Sequence of chain 1.A:
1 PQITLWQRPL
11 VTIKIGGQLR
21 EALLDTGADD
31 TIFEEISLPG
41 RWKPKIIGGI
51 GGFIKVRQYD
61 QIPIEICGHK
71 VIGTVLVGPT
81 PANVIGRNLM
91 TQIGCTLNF

This small molecule binds to this protein.
Small molecule (SMILES): CC(C)(C)NC(=O)[C@@H]1CN(Cc2cccnc2)CCN1C[C@@H](O)C[C@@H](Cc1ccccc1)C(=O)N[C@H]1c2ccccc2C[C@H]1O

Binding-site contacts:
Ligand atom C11 contacts residue ASP25 of chain 1.B at 3.3 Å.
Ligand atom C2 contacts residue GLY27 of chain 1.B at 3.7 Å.
Ligand atom C11 contacts residue ASP25 of chain 1.A at 3.3 Å.
Ligand atom C23 contacts residue GLY48 of chain 1.A at 3.8 Å.
Ligand atom C6 contacts residue ALA28 of chain 1.B at 3.8 Å (hydrophobic).
Ligand atom C26 contacts residue ASP30 of chain 1.A at 3.5 Å.
Ligand atom O4 contacts residue ASP29 of chain 1.A at 3.0 Å (salt-bridge).
Ligand atom C29 contacts residue ILE50 of chain 1.B at 3.6 Å (hydrophobic).
Ligand atom C32 contacts residue PRO81 of chain 1.A at 3.7 Å (hydrophobic).
Ligand atom N4 contacts residue GLY27 of chain 1.A at 3.5 Å (h-bond).
Ligand atom C28 contacts residue ILE50 of chain 1.B at 3.4 Å (hydrophobic).
Ligand atom C5 contacts residue ASP30 of chain 1.B at 3.8 Å.
Ligand atom C13 contacts residue GLY27 of chain 1.A at 3.5 Å.
Ligand atom C27 contacts residue ASP30 of chain 1.A at 3.5 Å.
Ligand atom O3 contacts residue GLY49 of chain 1.A at 3.7 Å.
Ligand atom C10 contacts residue ASP25 of chain 1.A at 3.5 Å.
Ligand atom C27 contacts residue ILE32 of chain 1.A at 3.7 Å (hydrophobic).
Ligand atom C7 contacts residue ILE47 of chain 1.B at 3.5 Å (hydrophobic).
Ligand atom O2 contacts residue ASP25 of chain 1.B at 2.7 Å (salt-bridge).
Ligand atom C12 contacts residue ASP25 of chain 1.B at 3.3 Å.
Ligand atom C10 contacts residue GLY27 of chain 1.B at 3.6 Å.
Ligand atom O4 contacts residue ALA28 of chain 1.A at 3.6 Å.
Ligand atom C28 contacts residue VAL84 of chain 1.A at 3.7 Å (hydrophobic).
Ligand atom O2 contacts residue GLY27 of chain 1.A at 3.5 Å.
Ligand atom C19 contacts residue PRO81 of chain 1.B at 3.7 Å (hydrophobic).
Ligand atom O2 contacts residue ASP25 of chain 1.A at 2.8 Å (salt-bridge).
Ligand atom C7 contacts residue GLY48 of chain 1.B at 3.6 Å.
Ligand atom C36 contacts residue GLY48 of chain 1.B at 3.1 Å.
Ligand atom C8 contacts residue ASP25 of chain 1.A at 3.5 Å.
Ligand atom O1 contacts residue ILE50 of chain 1.A at 3.2 Å.
Ligand atom C10 contacts residue ASP25 of chain 1.B at 3.5 Å.
Ligand atom N5 contacts residue ARG8 of chain 1.A at 3.8 Å.
Ligand atom C36 contacts residue PRO81 of chain 1.A at 3.5 Å (hydrophobic).
Ligand atom O4 contacts residue GLY27 of chain 1.A at 3.5 Å (h-bond).
Ligand atom C7 contacts residue ILE50 of chain 1.A at 3.7 Å (hydrophobic).
Ligand atom C28 contacts residue ILE32 of chain 1.A at 3.8 Å (hydrophobic).
Ligand atom C22 contacts residue GLY48 of chain 1.A at 3.4 Å.
Ligand atom C1 contacts residue GLY49 of chain 1.B at 3.7 Å.
Ligand atom C17 contacts residue ARG8 of chain 1.B at 3.8 Å.
Ligand atom C35 contacts residue GLY48 of chain 1.B at 3.3 Å.

Sequence of chain 1.B:
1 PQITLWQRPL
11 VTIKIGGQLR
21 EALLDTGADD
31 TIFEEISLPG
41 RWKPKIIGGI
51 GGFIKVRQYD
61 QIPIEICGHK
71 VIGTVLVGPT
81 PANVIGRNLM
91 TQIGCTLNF